Binding-site contacts:
Ligand atom CAF contacts residue TYR102 of chain 1.B at 3.4 Å (hydrophobic).
Ligand atom OBY contacts residue ARG96 of chain 1.B at 3.1 Å (salt-bridge).
Ligand atom CAA contacts residue TYR102 of chain 1.B at 3.3 Å (hydrophobic).
Ligand atom CBP contacts residue ARG75 of chain 1.B at 3.5 Å.
Ligand atom OAY contacts residue TYR102 of chain 1.B at 3.5 Å.
Ligand atom CBS contacts residue GA1 of chain 1.G at 2.9 Å.
Ligand atom OBV contacts residue ARG96 of chain 1.B at 3.6 Å (salt-bridge).
Ligand atom OBV contacts residue LYS77 of chain 1.B at 2.8 Å (salt-bridge).
Ligand atom CAV contacts residue TYR102 of chain 1.B at 3.5 Å (hydrophobic).
Ligand atom OAH contacts residue GA1 of chain 1.G at 2.1 Å.
Ligand atom CAE contacts residue GA1 of chain 1.G at 2.9 Å.
Ligand atom CAL contacts residue ILE48 of chain 1.B at 3.5 Å (hydrophobic).
Ligand atom OBV contacts residue GA1 of chain 1.G at 2.1 Å.
Ligand atom OBY contacts residue GA1 of chain 1.G at 2.0 Å.
Ligand atom OAY contacts residue MET99 of chain 1.B at 3.6 Å.
Ligand atom CBQ contacts residue ARG96 of chain 1.B at 3.4 Å.
Ligand atom CBR contacts residue GA1 of chain 1.G at 2.9 Å.
Ligand atom OAG contacts residue LYS77 of chain 1.B at 3.2 Å (salt-bridge).
Ligand atom CAM contacts residue PHE32 of chain 1.B at 3.5 Å (hydrophobic).
Ligand atom OAY contacts residue ARG96 of chain 1.B at 3.3 Å (salt-bridge).
Ligand atom CBR contacts residue ARG96 of chain 1.B at 3.2 Å.
Ligand atom CAF contacts residue LYS77 of chain 1.B at 3.4 Å.
Ligand atom CAF contacts residue GA1 of chain 1.G at 2.9 Å.
Ligand atom CAE contacts residue ASN64 of chain 1.B at 3.3 Å.
Ligand atom CBP contacts residue ILE76 of chain 1.B at 3.2 Å (hydrophobic).
Ligand atom CBW contacts residue GA1 of chain 1.G at 1.9 Å.
Ligand atom OBU contacts residue GA1 of chain 1.G at 2.1 Å.
Ligand atom OAX contacts residue LYS128 of chain 1.B at 3.0 Å (salt-bridge).
Ligand atom OBX contacts residue GA1 of chain 1.G at 1.7 Å.
Ligand atom NAJ contacts residue ILE48 of chain 1.B at 3.5 Å.
Ligand atom CBS contacts residue ARG96 of chain 1.B at 3.5 Å.
Ligand atom OAK contacts residue THR132 of chain 1.B at 3.5 Å.
Ligand atom NAT contacts residue TRP130 of chain 1.B at 3.3 Å.
Ligand atom CAD contacts residue ASN64 of chain 1.B at 3.2 Å.
Ligand atom CAU contacts residue TRP130 of chain 1.B at 3.3 Å (hydrophobic).
Ligand atom CAW contacts residue GA1 of chain 1.G at 3.4 Å.
Ligand atom OAG contacts residue GA1 of chain 1.G at 2.2 Å.
Ligand atom CBQ contacts residue ILE76 of chain 1.B at 3.5 Å (hydrophobic).
Ligand atom OAG contacts residue TYR102 of chain 1.B at 2.7 Å (h-bond).
Ligand atom OAX contacts residue TRP130 of chain 1.B at 3.6 Å.

Sequence of chain 1.B:
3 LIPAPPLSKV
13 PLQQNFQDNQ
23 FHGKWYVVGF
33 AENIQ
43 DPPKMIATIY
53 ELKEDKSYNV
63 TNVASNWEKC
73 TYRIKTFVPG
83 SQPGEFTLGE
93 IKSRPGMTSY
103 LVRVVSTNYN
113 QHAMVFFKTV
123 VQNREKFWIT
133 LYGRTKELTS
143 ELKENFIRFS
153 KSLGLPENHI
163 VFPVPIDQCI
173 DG

This small molecule binds to this protein.
Small molecule (SMILES): O=C(CC(O)(CC(=O)NCCCCNCCCNC(=O)c1ccc(O)c(O)c1)C(=O)O)NCCCCNCCCNC(=O)c1ccc(O)c(O)c1